Sequence of chain 1.A:
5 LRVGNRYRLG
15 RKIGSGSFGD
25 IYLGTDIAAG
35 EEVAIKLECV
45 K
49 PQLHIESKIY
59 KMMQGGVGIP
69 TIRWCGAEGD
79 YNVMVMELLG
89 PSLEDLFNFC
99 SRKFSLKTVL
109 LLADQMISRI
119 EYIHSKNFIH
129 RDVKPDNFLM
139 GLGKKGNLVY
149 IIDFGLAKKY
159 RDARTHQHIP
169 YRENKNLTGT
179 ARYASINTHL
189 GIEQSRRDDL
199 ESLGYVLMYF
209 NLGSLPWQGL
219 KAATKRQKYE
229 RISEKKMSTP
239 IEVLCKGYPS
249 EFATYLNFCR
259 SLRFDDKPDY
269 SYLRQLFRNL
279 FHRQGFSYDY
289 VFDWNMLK

The small molecule below binds the protein below.
Small molecule (SMILES): Nc1ncnc2c1c(COc1cccc(Cl)c1)nn2C1CCOCC1

Binding-site contacts:
Ligand atom C10 contacts residue GLU85 of chain 1.A at 4.0 Å.
Ligand atom CL1 contacts residue MET82 of chain 1.A at 3.8 Å.
Ligand atom C14 contacts residue SER19 of chain 1.A at 3.5 Å.
Ligand atom C3 contacts residue MET84 of chain 1.A at 3.3 Å (hydrophobic).
Ligand atom N3 contacts residue ALA38 of chain 1.A at 3.6 Å.
Ligand atom O1 contacts residue GLY18 of chain 1.A at 4.0 Å.
Ligand atom C7 contacts residue LEU87 of chain 1.A at 3.1 Å (hydrophobic).
Ligand atom N3 contacts residue GLU85 of chain 1.A at 3.1 Å (salt-bridge).
Ligand atom C6 contacts residue MET84 of chain 1.A at 3.6 Å (hydrophobic).
Ligand atom C15 contacts residue GLY18 of chain 1.A at 3.8 Å.
Ligand atom N3 contacts residue MET84 of chain 1.A at 3.0 Å (h-bond).
Ligand atom N4 contacts residue LEU86 of chain 1.A at 3.8 Å.
Ligand atom N3 contacts residue LEU87 of chain 1.A at 3.9 Å.
Ligand atom N4 contacts residue GLU85 of chain 1.A at 3.9 Å.
Ligand atom C4 contacts residue LYS40 of chain 1.A at 3.4 Å.
Ligand atom C10 contacts residue LEU87 of chain 1.A at 4.0 Å (hydrophobic).
Ligand atom C15 contacts residue SER19 of chain 1.A at 3.7 Å.
Ligand atom C2 contacts residue MET84 of chain 1.A at 3.4 Å (hydrophobic).
Ligand atom C6 contacts residue MET82 of chain 1.A at 3.8 Å (hydrophobic).
Ligand atom N4 contacts residue ALA38 of chain 1.A at 3.8 Å.
Ligand atom O2 contacts residue ILE25 of chain 1.A at 3.9 Å.
Ligand atom O2 contacts residue MET84 of chain 1.A at 3.4 Å (h-bond).
Ligand atom O1 contacts residue SER19 of chain 1.A at 3.6 Å.
Ligand atom C12 contacts residue MET84 of chain 1.A at 3.7 Å (hydrophobic).
Ligand atom C3 contacts residue ALA38 of chain 1.A at 4.0 Å (hydrophobic).
Ligand atom C3 contacts residue LYS40 of chain 1.A at 3.9 Å.
Ligand atom C1 contacts residue MET84 of chain 1.A at 3.4 Å (hydrophobic).
Ligand atom C5 contacts residue LYS40 of chain 1.A at 3.5 Å.
Ligand atom C10 contacts residue ALA38 of chain 1.A at 3.7 Å (hydrophobic).
Ligand atom C7 contacts residue LEU86 of chain 1.A at 3.6 Å (hydrophobic).
Ligand atom C6 contacts residue LYS40 of chain 1.A at 3.6 Å.
Ligand atom CL1 contacts residue TYR58 of chain 1.A at 3.8 Å.
Ligand atom CL1 contacts residue LYS40 of chain 1.A at 3.7 Å.
Ligand atom C5 contacts residue MET82 of chain 1.A at 3.3 Å (hydrophobic).
Ligand atom C14 contacts residue GLY18 of chain 1.A at 3.1 Å.
Ligand atom N4 contacts residue LEU87 of chain 1.A at 2.9 Å (h-bond).
Ligand atom C5 contacts residue MET84 of chain 1.A at 3.9 Å (hydrophobic).
Ligand atom C4 contacts residue MET82 of chain 1.A at 3.5 Å (hydrophobic).
Ligand atom C4 contacts residue MET84 of chain 1.A at 4.0 Å (hydrophobic).
Ligand atom CL1 contacts residue GLU54 of chain 1.A at 2.8 Å.